Binding-site contacts:
Ligand atom O2 contacts residue THR36 of chain 1.B at 2.7 Å (h-bond).
Ligand atom C7 contacts residue ASP41 of chain 1.B at 3.5 Å.
Ligand atom O3 contacts residue ARG77 of chain 1.B at 3.8 Å.
Ligand atom C5 contacts residue PHE19 of chain 1.B at 3.8 Å (hydrophobic).
Ligand atom N2 contacts residue ASP41 of chain 1.B at 2.7 Å (salt-bridge).
Ligand atom C7 contacts residue ARG77 of chain 1.B at 3.6 Å.
Ligand atom O7 contacts residue VAL40 of chain 1.B at 3.6 Å.
Ligand atom C6 contacts residue PHE19 of chain 1.B at 3.7 Å (hydrophobic).
Ligand atom O3 contacts residue LYS22 of chain 1.B at 3.8 Å.
Ligand atom O7 contacts residue ARG77 of chain 1.B at 3.0 Å (salt-bridge).
Ligand atom C3 contacts residue ASP41 of chain 1.B at 3.6 Å.
Ligand atom C2 contacts residue ASP41 of chain 1.B at 3.6 Å.
Ligand atom C2 contacts residue THR36 of chain 1.B at 3.6 Å.
Ligand atom O3 contacts residue GLU34 of chain 1.B at 3.3 Å (salt-bridge).
Ligand atom O5 contacts residue ASN73 of chain 1.B at 2.3 Å (h-bond).
Ligand atom C6 contacts residue PHE17 of chain 1.B at 3.7 Å (hydrophobic).
Ligand atom O2 contacts residue GLU34 of chain 1.B at 3.4 Å (salt-bridge).
Ligand atom O4 contacts residue VAL40 of chain 1.B at 3.8 Å.
Ligand atom C1 contacts residue ASN73 of chain 1.B at 1.4 Å.
Ligand atom O6 contacts residue PHE19 of chain 1.B at 3.4 Å.
Ligand atom C2 contacts residue PRO20 of chain 1.B at 3.5 Å (hydrophobic).
Ligand atom C3 contacts residue ASN73 of chain 1.B at 3.8 Å.
Ligand atom O5 contacts residue PHE17 of chain 1.B at 3.7 Å.
Ligand atom C7 contacts residue ASN73 of chain 1.B at 3.3 Å.
Ligand atom C6 contacts residue THR36 of chain 1.B at 3.7 Å.
Ligand atom O6 contacts residue ARG77 of chain 1.B at 3.7 Å.
Ligand atom C1 contacts residue PHE19 of chain 1.B at 3.8 Å (hydrophobic).
Ligand atom O2 contacts residue PRO20 of chain 1.B at 3.0 Å (h-bond).
Ligand atom O4 contacts residue LYS22 of chain 1.B at 3.2 Å.
Ligand atom C2 contacts residue ASN73 of chain 1.B at 2.5 Å.
Ligand atom C2 contacts residue PHE17 of chain 1.B at 3.8 Å (hydrophobic).
Ligand atom N2 contacts residue ASN73 of chain 1.B at 3.0 Å (h-bond).
Ligand atom C8 contacts residue ARG77 of chain 1.B at 3.3 Å.
Ligand atom C3 contacts residue THR36 of chain 1.B at 3.8 Å.
Ligand atom O7 contacts residue ASN73 of chain 1.B at 3.1 Å (h-bond).
Ligand atom C8 contacts residue ASP41 of chain 1.B at 3.3 Å.
Ligand atom C5 contacts residue ASN73 of chain 1.B at 3.6 Å.
Ligand atom C2 contacts residue PHE19 of chain 1.B at 3.8 Å (hydrophobic).
Ligand atom C6 contacts residue GLN71 of chain 1.B at 3.4 Å.
Ligand atom C4 contacts residue GLU34 of chain 1.B at 3.8 Å.

This small molecule binds to this protein.
Small molecule (SMILES): CC(=O)N[C@H]1[C@H](O[C@H]2[C@H](O)[C@@H](NC(C)=O)CO[C@@H]2CO[C@@H]2O[C@@H](C)[C@@H](O)[C@@H](O)[C@@H]2O)O[C@H](CO)[C@@H](O[C@@H]2O[C@H](CO[C@H]3O[C@H](CO)[C@@H](O)[C@H](O)[C@@H]3O[C@@H]3O[C@H](CO)[C@@H](O[C@@H]4O[C@H](CO)[C@H](O)[C@H](O)[C@H]4O)[C@H](O)[C@H]3NC(C)=O)[C@@H](O)[C@H](O[C@H]3O[C@H](CO)[C@@H](O)[C@H](O)[C@@H]3O[C@@H]3O[C@H](CO)[C@@H](O)[C@H](O)[C@H]3NC(C)=O)[C@@H]2O)[C@@H]1O

Sequence of chain 1.B:
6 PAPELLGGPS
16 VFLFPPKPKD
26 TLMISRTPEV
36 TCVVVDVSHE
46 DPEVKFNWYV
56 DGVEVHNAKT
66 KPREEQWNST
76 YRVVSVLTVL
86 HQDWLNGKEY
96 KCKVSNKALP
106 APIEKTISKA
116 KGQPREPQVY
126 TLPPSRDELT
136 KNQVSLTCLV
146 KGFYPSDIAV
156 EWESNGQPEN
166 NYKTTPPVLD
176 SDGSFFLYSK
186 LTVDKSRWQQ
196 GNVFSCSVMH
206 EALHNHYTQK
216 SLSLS